Sequence of chain 1.A:
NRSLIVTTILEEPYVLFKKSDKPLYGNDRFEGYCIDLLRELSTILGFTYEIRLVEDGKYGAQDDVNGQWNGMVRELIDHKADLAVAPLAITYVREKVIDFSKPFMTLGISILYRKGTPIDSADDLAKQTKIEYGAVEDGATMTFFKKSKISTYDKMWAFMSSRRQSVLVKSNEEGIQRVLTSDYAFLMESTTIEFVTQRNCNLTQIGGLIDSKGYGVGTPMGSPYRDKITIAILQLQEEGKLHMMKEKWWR

A protein and the small-molecule ligand that binds it are described below.
Small molecule (SMILES): C=C(C)[C@H]1CN[C@H](C(=O)O)[C@H]1CC(=O)O

Binding-site contacts:
Ligand atom CG contacts residue TYR61 of chain 1.A at 3.6 Å (hydrophobic).
Ligand atom OD2 contacts residue ALA142 of chain 1.A at 3.1 Å (h-bond).
Ligand atom CD contacts residue TYR61 of chain 1.A at 3.6 Å (hydrophobic).
Ligand atom CD contacts residue PRO89 of chain 1.A at 3.1 Å (hydrophobic).
Ligand atom CD contacts residue GLU191 of chain 1.A at 3.4 Å.
Ligand atom CB1 contacts residue GLU191 of chain 1.A at 3.5 Å.
Ligand atom N contacts residue GLU191 of chain 1.A at 2.6 Å (salt-bridge).
Ligand atom CA contacts residue PRO89 of chain 1.A at 4.0 Å (hydrophobic).
Ligand atom C contacts residue ALA91 of chain 1.A at 4.1 Å (hydrophobic).
Ligand atom O contacts residue PRO89 of chain 1.A at 3.5 Å (h-bond).
Ligand atom CD2 contacts residue TYR61 of chain 1.A at 3.7 Å (hydrophobic).
Ligand atom CD1 contacts residue ASN174 of chain 1.A at 3.4 Å.
Ligand atom C contacts residue TYR61 of chain 1.A at 4.0 Å (hydrophobic).
Ligand atom O contacts residue TYR61 of chain 1.A at 3.7 Å.
Ligand atom CB contacts residue GLU191 of chain 1.A at 3.9 Å.
Ligand atom OXT contacts residue GLY141 of chain 1.A at 3.8 Å.
Ligand atom OXT contacts residue TYR61 of chain 1.A at 4.0 Å.
Ligand atom OXT contacts residue ALA142 of chain 1.A at 2.9 Å (h-bond).
Ligand atom C contacts residue ARG96 of chain 1.A at 3.5 Å.
Ligand atom O contacts residue LEU90 of chain 1.A at 3.6 Å.
Ligand atom O contacts residue ARG96 of chain 1.A at 3.0 Å (salt-bridge).
Ligand atom CA contacts residue ALA142 of chain 1.A at 4.1 Å (hydrophobic).
Ligand atom OD2 contacts residue THR143 of chain 1.A at 3.0 Å (h-bond).
Ligand atom CA contacts residue GLU191 of chain 1.A at 3.2 Å.
Ligand atom O contacts residue ALA142 of chain 1.A at 4.2 Å.
Ligand atom CG2 contacts residue TYR61 of chain 1.A at 3.4 Å (hydrophobic).
Ligand atom OD1 contacts residue MET190 of chain 1.A at 4.2 Å.
Ligand atom N contacts residue TYR217 of chain 1.A at 3.9 Å.
Ligand atom O contacts residue ALA91 of chain 1.A at 2.9 Å (h-bond).
Ligand atom N contacts residue PRO89 of chain 1.A at 2.9 Å (h-bond).
Ligand atom OD1 contacts residue THR143 of chain 1.A at 2.6 Å (h-bond).
Ligand atom OD1 contacts residue GLU191 of chain 1.A at 3.7 Å.
Ligand atom C contacts residue ALA142 of chain 1.A at 3.6 Å (hydrophobic).
Ligand atom OD2 contacts residue GLY141 of chain 1.A at 3.5 Å.
Ligand atom CD2 contacts residue VAL138 of chain 1.A at 3.7 Å (hydrophobic).
Ligand atom CD1 contacts residue TYR61 of chain 1.A at 3.5 Å (hydrophobic).
Ligand atom CG1 contacts residue GLU191 of chain 1.A at 3.9 Å.
Ligand atom OXT contacts residue ARG96 of chain 1.A at 2.8 Å (salt-bridge).
Ligand atom CG1 contacts residue THR143 of chain 1.A at 3.2 Å.
Ligand atom CD1 contacts residue GLU13 of chain 1.A at 3.8 Å.